This protein binds this small molecule.
Small molecule (SMILES): CC(=O)N[C@@H]1[C@@H](O)[C@H](O)[C@@H](CO)O[C@H]1O

Sequence of chain 1.A:
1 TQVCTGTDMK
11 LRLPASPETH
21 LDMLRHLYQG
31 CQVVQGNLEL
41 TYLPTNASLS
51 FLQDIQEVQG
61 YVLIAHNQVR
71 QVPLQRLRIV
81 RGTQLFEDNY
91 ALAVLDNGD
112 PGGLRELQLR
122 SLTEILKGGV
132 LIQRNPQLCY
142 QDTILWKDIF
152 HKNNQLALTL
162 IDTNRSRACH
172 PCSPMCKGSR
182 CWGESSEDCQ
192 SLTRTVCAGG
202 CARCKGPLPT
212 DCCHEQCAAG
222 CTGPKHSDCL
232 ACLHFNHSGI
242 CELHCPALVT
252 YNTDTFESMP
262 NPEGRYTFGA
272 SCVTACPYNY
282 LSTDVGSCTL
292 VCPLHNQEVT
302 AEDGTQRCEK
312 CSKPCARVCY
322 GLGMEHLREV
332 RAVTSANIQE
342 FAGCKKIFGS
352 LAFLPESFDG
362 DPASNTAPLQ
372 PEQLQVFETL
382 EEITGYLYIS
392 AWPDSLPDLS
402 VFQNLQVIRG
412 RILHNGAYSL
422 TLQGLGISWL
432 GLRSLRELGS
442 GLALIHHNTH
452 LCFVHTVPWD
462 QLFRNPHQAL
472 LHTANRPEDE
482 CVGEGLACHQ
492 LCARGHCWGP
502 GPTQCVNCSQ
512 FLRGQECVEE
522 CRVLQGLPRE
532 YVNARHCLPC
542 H

Binding-site contacts:
Ligand atom C3 contacts residue ASN165 of chain 1.A at 3.8 Å.
Ligand atom C2 contacts residue ASN165 of chain 1.A at 2.5 Å.
Ligand atom C7 contacts residue ASN165 of chain 1.A at 3.3 Å.
Ligand atom C8 contacts residue ASN165 of chain 1.A at 4.4 Å.
Ligand atom O5 contacts residue ASN165 of chain 1.A at 2.4 Å (h-bond).
Ligand atom C5 contacts residue ASN165 of chain 1.A at 3.7 Å.
Ligand atom N2 contacts residue ASN165 of chain 1.A at 2.9 Å (h-bond).
Ligand atom C4 contacts residue ASN165 of chain 1.A at 4.2 Å.
Ligand atom O7 contacts residue ASN165 of chain 1.A at 3.4 Å (h-bond).
Ligand atom C1 contacts residue ASN165 of chain 1.A at 1.4 Å.